Sequence of chain 1.E:
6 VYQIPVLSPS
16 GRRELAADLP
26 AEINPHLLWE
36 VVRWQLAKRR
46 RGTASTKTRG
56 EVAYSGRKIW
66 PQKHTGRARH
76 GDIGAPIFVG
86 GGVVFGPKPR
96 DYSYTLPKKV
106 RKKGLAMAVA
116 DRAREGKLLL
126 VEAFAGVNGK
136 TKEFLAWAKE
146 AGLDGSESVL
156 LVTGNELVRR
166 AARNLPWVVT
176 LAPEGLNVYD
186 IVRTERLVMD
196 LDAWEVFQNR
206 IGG

A protein and the small-molecule ligand that binds it are described below.
Small molecule (SMILES): CCC[C@H]1[C@H](O)[C@@H](N)[C@@H](O[C@H]2[C@H](O[C@@H]3O[C@H](CO)[C@@H](O[C@H]4O[C@@H](CN)[C@@H](O)[C@H](O)[C@H]4N)[C@H]3O)[C@@H](O)[C@H](N)C[C@@H]2N)O[C@@H]1CO

Binding-site contacts:
Ligand atom CBN contacts residue ARG168 of chain 1.E at 4.4 Å.
Ligand atom CBE contacts residue ASN169 of chain 1.E at 4.0 Å.
Ligand atom CBP contacts residue ARG168 of chain 1.E at 3.5 Å.
Ligand atom CBG contacts residue ARG168 of chain 1.E at 4.3 Å.
Ligand atom NAN contacts residue MG1 of chain 1.HXA at 4.1 Å.
Ligand atom CBP contacts residue MG1 of chain 1.HXA at 3.8 Å.
Ligand atom OAI contacts residue ASN169 of chain 1.E at 2.6 Å (h-bond).
Ligand atom OAM contacts residue ARG168 of chain 1.E at 3.1 Å (salt-bridge).